Binding-site contacts:
Ligand atom O5P contacts residue LYS458 of chain 1.B at 3.2 Å (salt-bridge).
Ligand atom C5 contacts residue GLY543 of chain 1.B at 3.4 Å.
Ligand atom O4 contacts residue THR547 of chain 1.B at 3.4 Å (h-bond).
Ligand atom O2 contacts residue GLY539 of chain 1.B at 3.5 Å (h-bond).
Ligand atom C3 contacts residue GLY543 of chain 1.B at 3.4 Å.
Ligand atom O3P contacts residue GLY543 of chain 1.B at 2.9 Å (h-bond).
Ligand atom O1P contacts residue TRP507 of chain 1.B at 2.8 Å (h-bond).
Ligand atom O3 contacts residue TRP507 of chain 1.B at 3.7 Å.
Ligand atom O3 contacts residue GLY539 of chain 1.B at 3.0 Å.
Ligand atom O3P contacts residue PRO542 of chain 1.B at 3.7 Å.
Ligand atom O5P contacts residue THR457 of chain 1.B at 3.5 Å (h-bond).
Ligand atom O3P contacts residue LYS458 of chain 1.B at 3.1 Å (salt-bridge).
Ligand atom O2P contacts residue ARG514 of chain 1.B at 2.8 Å (salt-bridge).
Ligand atom O6P contacts residue THR457 of chain 1.B at 2.6 Å (h-bond).
Ligand atom C4 contacts residue GLY543 of chain 1.B at 3.3 Å.
Ligand atom C4 contacts residue THR547 of chain 1.B at 3.8 Å.
Ligand atom C3 contacts residue ARG541 of chain 1.B at 3.3 Å.
Ligand atom O3 contacts residue ARG541 of chain 1.B at 2.7 Å (salt-bridge).
Ligand atom O4 contacts residue PHE546 of chain 1.B at 2.9 Å (h-bond).
Ligand atom O6 contacts residue LYS458 of chain 1.B at 3.2 Å (salt-bridge).
Ligand atom P2 contacts residue SER462 of chain 1.B at 3.6 Å.
Ligand atom O4 contacts residue GLY545 of chain 1.B at 3.7 Å.
Ligand atom O4P contacts residue GLY545 of chain 1.B at 2.9 Å (h-bond).
Ligand atom P2 contacts residue SER459 of chain 1.B at 3.7 Å.
Ligand atom O1 contacts residue GLY543 of chain 1.B at 3.6 Å.
Ligand atom O2 contacts residue LEU456 of chain 1.B at 3.6 Å.
Ligand atom P2 contacts residue THR457 of chain 1.B at 3.5 Å.
Ligand atom O4P contacts residue SER462 of chain 1.B at 3.6 Å (h-bond).
Ligand atom O2P contacts residue LYS458 of chain 1.B at 3.5 Å.
Ligand atom O1P contacts residue ARG514 of chain 1.B at 3.1 Å (salt-bridge).
Ligand atom O4P contacts residue SER544 of chain 1.B at 3.4 Å.
Ligand atom O5P contacts residue SER544 of chain 1.B at 3.0 Å (h-bond).
Ligand atom C6 contacts residue SER462 of chain 1.B at 3.7 Å.
Ligand atom P1 contacts residue ARG514 of chain 1.B at 3.6 Å.
Ligand atom O5P contacts residue SER459 of chain 1.B at 2.6 Å (h-bond).
Ligand atom C6 contacts residue THR547 of chain 1.B at 3.4 Å.
Ligand atom O6P contacts residue SER462 of chain 1.B at 2.8 Å (h-bond).
Ligand atom O4 contacts residue GLY543 of chain 1.B at 2.8 Å (h-bond).
Ligand atom C6 contacts residue LEU456 of chain 1.B at 3.5 Å (hydrophobic).
Ligand atom O6 contacts residue THR457 of chain 1.B at 3.7 Å.

Sequence of chain 1.B:
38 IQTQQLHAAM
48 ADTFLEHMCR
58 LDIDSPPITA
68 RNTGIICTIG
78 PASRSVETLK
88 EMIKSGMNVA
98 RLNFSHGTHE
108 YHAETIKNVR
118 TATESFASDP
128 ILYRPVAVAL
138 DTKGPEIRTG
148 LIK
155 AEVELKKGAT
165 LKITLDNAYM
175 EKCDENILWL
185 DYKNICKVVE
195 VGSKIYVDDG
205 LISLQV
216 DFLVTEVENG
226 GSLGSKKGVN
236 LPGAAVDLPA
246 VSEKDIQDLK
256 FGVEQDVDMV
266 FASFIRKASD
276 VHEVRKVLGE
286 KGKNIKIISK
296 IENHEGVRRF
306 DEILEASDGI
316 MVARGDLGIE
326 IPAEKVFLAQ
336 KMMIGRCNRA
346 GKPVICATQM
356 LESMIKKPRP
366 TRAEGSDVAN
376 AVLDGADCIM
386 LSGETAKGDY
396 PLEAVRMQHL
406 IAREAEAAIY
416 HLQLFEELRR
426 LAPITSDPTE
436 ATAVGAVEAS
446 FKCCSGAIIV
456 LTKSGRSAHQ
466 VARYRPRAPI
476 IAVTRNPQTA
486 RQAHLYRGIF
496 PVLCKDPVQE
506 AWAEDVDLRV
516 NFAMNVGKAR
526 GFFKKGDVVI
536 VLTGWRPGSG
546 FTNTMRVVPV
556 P

The small molecule below binds the protein below.
Small molecule (SMILES): O=P(O)(O)OC[C@H]1O[C@](O)(COP(=O)(O)O)[C@@H](O)[C@@H]1O